Binding-site contacts:
Ligand atom OXT contacts residue HIS180 of chain 1.A at 3.0 Å (h-bond).
Ligand atom CB contacts residue HIS180 of chain 1.A at 4.3 Å.
Ligand atom O contacts residue ASP139 of chain 1.B at 2.5 Å (salt-bridge).
Ligand atom N contacts residue HIS180 of chain 1.A at 2.8 Å (h-bond).
Ligand atom C contacts residue ASP139 of chain 1.B at 3.2 Å.
Ligand atom N contacts residue SER113 of chain 1.A at 2.6 Å (h-bond).
Ligand atom CD contacts residue ALA125 of chain 1.A at 4.5 Å (hydrophobic).
Ligand atom N contacts residue LYS114 of chain 1.A at 3.8 Å.
Ligand atom CG contacts residue LEU126 of chain 1.A at 3.6 Å (hydrophobic).
Ligand atom O contacts residue TRP88 of chain 1.A at 4.1 Å.
Ligand atom CB contacts residue ASN124 of chain 1.A at 3.4 Å.
Ligand atom OXT contacts residue LEU126 of chain 1.A at 4.0 Å.
Ligand atom CG contacts residue ASP139 of chain 1.B at 4.2 Å.
Ligand atom CG contacts residue ALA125 of chain 1.A at 3.3 Å (hydrophobic).
Ligand atom O contacts residue GLN137 of chain 1.B at 4.5 Å.
Ligand atom OXT contacts residue PRO178 of chain 1.A at 4.1 Å.
Ligand atom O contacts residue PHE130 of chain 1.B at 4.0 Å.
Ligand atom CD contacts residue HIS180 of chain 1.A at 3.2 Å.
Ligand atom C contacts residue LEU126 of chain 1.A at 4.3 Å (hydrophobic).
Ligand atom CB contacts residue LEU126 of chain 1.A at 3.7 Å (hydrophobic).
Ligand atom CD contacts residue VAL179 of chain 1.A at 3.9 Å (hydrophobic).
Ligand atom CD contacts residue SER113 of chain 1.A at 3.2 Å.
Ligand atom CB contacts residue ALA125 of chain 1.A at 3.5 Å (hydrophobic).
Ligand atom CB contacts residue SER113 of chain 1.A at 3.9 Å.
Ligand atom C contacts residue HIS180 of chain 1.A at 3.9 Å.
Ligand atom OXT contacts residue ASP139 of chain 1.B at 3.6 Å.
Ligand atom N contacts residue LEU115 of chain 1.A at 3.4 Å.
Ligand atom CD contacts residue LEU126 of chain 1.A at 4.2 Å (hydrophobic).
Ligand atom N contacts residue ASN124 of chain 1.A at 3.9 Å.
Ligand atom CG contacts residue ASN124 of chain 1.A at 4.2 Å.
Ligand atom OXT contacts residue VAL179 of chain 1.A at 3.5 Å.
Ligand atom O contacts residue HIS180 of chain 1.A at 3.7 Å.
Ligand atom CD contacts residue ASN124 of chain 1.A at 4.3 Å.

Sequence of chain 1.A:
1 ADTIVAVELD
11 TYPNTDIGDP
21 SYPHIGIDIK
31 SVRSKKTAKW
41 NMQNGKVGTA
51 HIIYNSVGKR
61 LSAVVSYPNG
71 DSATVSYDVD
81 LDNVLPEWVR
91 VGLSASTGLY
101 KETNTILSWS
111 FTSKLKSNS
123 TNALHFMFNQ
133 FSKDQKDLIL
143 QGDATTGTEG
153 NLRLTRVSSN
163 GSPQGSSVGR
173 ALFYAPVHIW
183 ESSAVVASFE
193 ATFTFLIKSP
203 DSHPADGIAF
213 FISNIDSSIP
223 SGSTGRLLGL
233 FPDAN

The small molecule below binds the protein below.
Small molecule (SMILES): NCCCC(=O)O

Sequence of chain 1.B:
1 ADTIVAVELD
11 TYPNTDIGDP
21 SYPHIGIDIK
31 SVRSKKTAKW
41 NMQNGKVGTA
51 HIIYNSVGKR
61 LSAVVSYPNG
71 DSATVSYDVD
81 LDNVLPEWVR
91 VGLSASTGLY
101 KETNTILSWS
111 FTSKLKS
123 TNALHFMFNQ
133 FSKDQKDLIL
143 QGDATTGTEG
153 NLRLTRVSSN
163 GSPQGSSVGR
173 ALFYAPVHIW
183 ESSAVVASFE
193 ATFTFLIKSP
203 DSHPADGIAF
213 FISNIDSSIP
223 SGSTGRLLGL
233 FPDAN